This small molecule binds to this protein.
Small molecule (SMILES): CN1CCN(c2ccc3[nH]c(-c4c(N)c5c(F)cccc5[nH]c4=O)nc3c2)CC1

Sequence of chain 1.D:
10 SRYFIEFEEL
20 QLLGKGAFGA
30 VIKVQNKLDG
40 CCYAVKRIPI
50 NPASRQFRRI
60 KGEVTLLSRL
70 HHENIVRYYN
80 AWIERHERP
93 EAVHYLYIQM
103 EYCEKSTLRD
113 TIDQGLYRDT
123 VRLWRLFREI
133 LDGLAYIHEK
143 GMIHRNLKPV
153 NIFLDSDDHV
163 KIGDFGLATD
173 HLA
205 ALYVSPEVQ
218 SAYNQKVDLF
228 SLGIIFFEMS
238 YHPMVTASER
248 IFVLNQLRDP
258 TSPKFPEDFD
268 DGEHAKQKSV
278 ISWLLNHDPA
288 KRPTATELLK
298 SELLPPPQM

Binding-site contacts:
Ligand atom F22 contacts residue VAL30 of chain 1.D at 3.8 Å.
Ligand atom N13 contacts residue CYS105 of chain 1.D at 3.1 Å (h-bond).
Ligand atom C14 contacts residue SER108 of chain 1.D at 3.8 Å.
Ligand atom N11 contacts residue LEU22 of chain 1.D at 3.6 Å.
Ligand atom C15 contacts residue TYR104 of chain 1.D at 3.5 Å (hydrophobic).
Ligand atom C14 contacts residue LEU22 of chain 1.D at 3.7 Å (hydrophobic).
Ligand atom F22 contacts residue PHE155 of chain 1.D at 3.3 Å.
Ligand atom C12 contacts residue LEU22 of chain 1.D at 3.7 Å (hydrophobic).
Ligand atom C9 contacts residue SER108 of chain 1.D at 3.7 Å.
Ligand atom C4 contacts residue SER108 of chain 1.D at 3.7 Å.
Ligand atom C15 contacts residue CYS105 of chain 1.D at 3.8 Å (hydrophobic).
Ligand atom C17 contacts residue PHE155 of chain 1.D at 3.9 Å (hydrophobic).
Ligand atom C6 contacts residue GLN20 of chain 1.D at 3.6 Å.
Ligand atom C28 contacts residue GLU103 of chain 1.D at 3.8 Å.
Ligand atom N13 contacts residue TYR104 of chain 1.D at 3.7 Å.
Ligand atom C23 contacts residue ASP166 of chain 1.D at 3.5 Å.
Ligand atom C3 contacts residue ASP112 of chain 1.D at 3.4 Å.
Ligand atom C28 contacts residue CYS105 of chain 1.D at 3.6 Å (hydrophobic).
Ligand atom N19 contacts residue PHE155 of chain 1.D at 3.2 Å.
Ligand atom C14 contacts residue CYS105 of chain 1.D at 3.7 Å (hydrophobic).
Ligand atom C20 contacts residue PHE155 of chain 1.D at 3.5 Å (hydrophobic).
Ligand atom C7 contacts residue GLN20 of chain 1.D at 3.8 Å.
Ligand atom C26 contacts residue ALA43 of chain 1.D at 3.6 Å (hydrophobic).
Ligand atom C8 contacts residue SER108 of chain 1.D at 3.4 Å.
Ligand atom C15 contacts residue SER108 of chain 1.D at 3.5 Å.
Ligand atom C16 contacts residue SER108 of chain 1.D at 3.3 Å.
Ligand atom N27 contacts residue GLU103 of chain 1.D at 2.9 Å (salt-bridge).
Ligand atom O29 contacts residue GLU103 of chain 1.D at 3.7 Å.
Ligand atom C26 contacts residue GLU103 of chain 1.D at 3.8 Å.
Ligand atom O29 contacts residue CYS105 of chain 1.D at 2.6 Å (h-bond).
Ligand atom C25 contacts residue VAL75 of chain 1.D at 3.8 Å (hydrophobic).
Ligand atom C10 contacts residue LEU22 of chain 1.D at 3.7 Å (hydrophobic).
Ligand atom N27 contacts residue ALA43 of chain 1.D at 3.5 Å.
Ligand atom O29 contacts residue TYR104 of chain 1.D at 3.5 Å.
Ligand atom C28 contacts residue ALA43 of chain 1.D at 3.9 Å (hydrophobic).
Ligand atom C4 contacts residue ASP112 of chain 1.D at 3.2 Å.
Ligand atom C18 contacts residue PHE155 of chain 1.D at 3.4 Å (hydrophobic).
Ligand atom C21 contacts residue PHE155 of chain 1.D at 3.4 Å (hydrophobic).
Ligand atom C25 contacts residue GLU103 of chain 1.D at 3.7 Å.
Ligand atom C24 contacts residue MET102 of chain 1.D at 3.7 Å (hydrophobic).